Sequence of chain 1.R:
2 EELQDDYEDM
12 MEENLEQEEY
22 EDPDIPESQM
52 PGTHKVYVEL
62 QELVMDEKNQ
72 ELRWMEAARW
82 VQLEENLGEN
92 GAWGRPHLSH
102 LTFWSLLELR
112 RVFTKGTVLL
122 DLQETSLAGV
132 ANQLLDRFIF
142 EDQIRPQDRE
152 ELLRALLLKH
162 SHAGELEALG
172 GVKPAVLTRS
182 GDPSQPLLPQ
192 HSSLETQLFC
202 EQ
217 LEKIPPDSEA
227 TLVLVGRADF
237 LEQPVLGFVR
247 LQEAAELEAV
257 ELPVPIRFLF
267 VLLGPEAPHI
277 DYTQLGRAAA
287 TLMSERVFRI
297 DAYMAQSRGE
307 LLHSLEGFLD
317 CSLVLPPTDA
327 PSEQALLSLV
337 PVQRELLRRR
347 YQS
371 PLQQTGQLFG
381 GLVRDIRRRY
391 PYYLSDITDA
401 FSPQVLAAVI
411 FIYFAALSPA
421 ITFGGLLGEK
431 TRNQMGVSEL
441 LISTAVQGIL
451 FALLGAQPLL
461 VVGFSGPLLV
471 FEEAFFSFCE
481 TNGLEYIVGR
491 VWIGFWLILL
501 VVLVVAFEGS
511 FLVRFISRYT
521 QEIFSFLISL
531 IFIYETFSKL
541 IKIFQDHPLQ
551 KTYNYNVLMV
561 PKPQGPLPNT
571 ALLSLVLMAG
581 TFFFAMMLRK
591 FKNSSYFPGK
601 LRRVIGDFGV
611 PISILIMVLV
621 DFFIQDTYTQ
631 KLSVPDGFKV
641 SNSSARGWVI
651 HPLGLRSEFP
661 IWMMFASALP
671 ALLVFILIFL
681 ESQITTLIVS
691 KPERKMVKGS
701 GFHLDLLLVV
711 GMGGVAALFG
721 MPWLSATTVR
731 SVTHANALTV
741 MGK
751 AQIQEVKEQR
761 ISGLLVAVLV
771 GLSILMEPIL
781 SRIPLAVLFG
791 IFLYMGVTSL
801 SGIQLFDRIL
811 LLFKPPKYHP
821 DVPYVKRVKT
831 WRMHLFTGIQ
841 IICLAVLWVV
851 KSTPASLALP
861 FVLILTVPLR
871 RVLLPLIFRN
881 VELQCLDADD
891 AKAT

A protein and the small-molecule ligand that binds it are described below.
Small molecule (SMILES): CC(=O)N[C@H]1[C@H](O[C@H]2[C@H](O)[C@@H](NC(C)=O)CO[C@@H]2CO)O[C@H](CO)[C@@H](O)[C@@H]1O

Binding-site contacts:
Ligand atom N2 contacts residue ARG432 of chain 1.R at 4.3 Å.
Ligand atom C2 contacts residue ARG432 of chain 1.R at 3.9 Å.
Ligand atom C4 contacts residue ASN642 of chain 1.R at 4.2 Å.
Ligand atom O5 contacts residue ALA645 of chain 1.R at 4.1 Å.
Ligand atom C1 contacts residue ASN642 of chain 1.R at 1.4 Å.
Ligand atom O6 contacts residue ALA645 of chain 1.R at 4.1 Å.
Ligand atom O5 contacts residue ARG432 of chain 1.R at 4.3 Å.
Ligand atom N2 contacts residue ASN642 of chain 1.R at 2.9 Å (h-bond).
Ligand atom C6 contacts residue SER644 of chain 1.R at 4.5 Å.
Ligand atom C2 contacts residue ASN642 of chain 1.R at 2.5 Å.
Ligand atom C5 contacts residue SER644 of chain 1.R at 3.8 Å.
Ligand atom C7 contacts residue ASN642 of chain 1.R at 3.8 Å.
Ligand atom C1 contacts residue SER644 of chain 1.R at 3.9 Å.
Ligand atom C5 contacts residue ARG432 of chain 1.R at 4.1 Å.
Ligand atom C3 contacts residue ASN642 of chain 1.R at 3.8 Å.
Ligand atom C1 contacts residue ARG432 of chain 1.R at 4.0 Å.
Ligand atom O7 contacts residue ARG432 of chain 1.R at 3.9 Å.
Ligand atom O7 contacts residue ASN433 of chain 1.R at 3.6 Å.
Ligand atom O6 contacts residue SER644 of chain 1.R at 3.9 Å.
Ligand atom O5 contacts residue ASN642 of chain 1.R at 2.4 Å (h-bond).
Ligand atom O7 contacts residue ASN642 of chain 1.R at 4.3 Å.
Ligand atom C7 contacts residue ASN433 of chain 1.R at 3.9 Å.
Ligand atom C6 contacts residue ARG432 of chain 1.R at 4.5 Å.
Ligand atom C8 contacts residue ASN433 of chain 1.R at 3.7 Å.
Ligand atom C5 contacts residue ASN642 of chain 1.R at 3.7 Å.
Ligand atom O6 contacts residue ARG656 of chain 1.R at 4.1 Å.
Ligand atom C7 contacts residue ARG432 of chain 1.R at 4.3 Å.
Ligand atom O5 contacts residue SER644 of chain 1.R at 3.9 Å.